Binding-site contacts:
Ligand atom CB contacts residue GLU193 of chain 1.A at 4.0 Å.
Ligand atom CD1 contacts residue GLU193 of chain 1.A at 3.7 Å.
Ligand atom OE2 contacts residue MET196 of chain 1.A at 3.8 Å.
Ligand atom CD1 contacts residue THR143 of chain 1.A at 3.7 Å.
Ligand atom OT2 contacts residue ARG96 of chain 1.A at 2.8 Å (salt-bridge).
Ligand atom N contacts residue PRO89 of chain 1.A at 2.8 Å (h-bond).
Ligand atom OT2 contacts residue SER142 of chain 1.A at 3.6 Å.
Ligand atom OT1 contacts residue ARG96 of chain 1.A at 3.0 Å (salt-bridge).
Ligand atom OE1 contacts residue GLU193 of chain 1.A at 4.2 Å.
Ligand atom CA contacts residue SER142 of chain 1.A at 3.5 Å.
Ligand atom CB contacts residue TYR61 of chain 1.A at 3.5 Å (hydrophobic).
Ligand atom CA contacts residue THR91 of chain 1.A at 3.6 Å.
Ligand atom CA contacts residue GLU193 of chain 1.A at 3.4 Å.
Ligand atom OT1 contacts residue SER142 of chain 1.A at 3.0 Å (h-bond).
Ligand atom CE2 contacts residue TYR61 of chain 1.A at 3.4 Å (hydrophobic).
Ligand atom NE1 contacts residue GLU193 of chain 1.A at 2.9 Å (salt-bridge).
Ligand atom N contacts residue TYR220 of chain 1.A at 3.7 Å.
Ligand atom N contacts residue GLU193 of chain 1.A at 2.7 Å (salt-bridge).
Ligand atom OT2 contacts residue TYR61 of chain 1.A at 3.7 Å.
Ligand atom CE2 contacts residue PRO89 of chain 1.A at 4.0 Å (hydrophobic).
Ligand atom CD2 contacts residue GLU193 of chain 1.A at 3.2 Å.
Ligand atom OT1 contacts residue GLY141 of chain 1.A at 3.3 Å.
Ligand atom CE2 contacts residue GLU193 of chain 1.A at 3.6 Å.
Ligand atom OT1 contacts residue TYR61 of chain 1.A at 3.5 Å.
Ligand atom C contacts residue TYR61 of chain 1.A at 3.7 Å (hydrophobic).
Ligand atom C contacts residue ARG96 of chain 1.A at 3.5 Å.
Ligand atom CG contacts residue GLU193 of chain 1.A at 3.5 Å.
Ligand atom N contacts residue THR91 of chain 1.A at 3.1 Å (h-bond).
Ligand atom OE2 contacts residue GLU193 of chain 1.A at 3.4 Å (salt-bridge).
Ligand atom OE1 contacts residue THR143 of chain 1.A at 2.7 Å (h-bond).
Ligand atom CE2 contacts residue MET196 of chain 1.A at 3.5 Å (hydrophobic).
Ligand atom C contacts residue SER142 of chain 1.A at 3.2 Å.
Ligand atom C contacts residue THR91 of chain 1.A at 3.8 Å.
Ligand atom OT2 contacts residue LEU90 of chain 1.A at 3.7 Å.
Ligand atom OT2 contacts residue PRO89 of chain 1.A at 3.9 Å.
Ligand atom CA contacts residue PRO89 of chain 1.A at 4.1 Å (hydrophobic).
Ligand atom CD2 contacts residue MET196 of chain 1.A at 4.0 Å (hydrophobic).
Ligand atom OT2 contacts residue THR91 of chain 1.A at 3.0 Å (h-bond).
Ligand atom CE2 contacts residue TYR220 of chain 1.A at 3.7 Å (hydrophobic).
Ligand atom NE1 contacts residue LEU192 of chain 1.A at 3.7 Å.

Sequence of chain 1.A:
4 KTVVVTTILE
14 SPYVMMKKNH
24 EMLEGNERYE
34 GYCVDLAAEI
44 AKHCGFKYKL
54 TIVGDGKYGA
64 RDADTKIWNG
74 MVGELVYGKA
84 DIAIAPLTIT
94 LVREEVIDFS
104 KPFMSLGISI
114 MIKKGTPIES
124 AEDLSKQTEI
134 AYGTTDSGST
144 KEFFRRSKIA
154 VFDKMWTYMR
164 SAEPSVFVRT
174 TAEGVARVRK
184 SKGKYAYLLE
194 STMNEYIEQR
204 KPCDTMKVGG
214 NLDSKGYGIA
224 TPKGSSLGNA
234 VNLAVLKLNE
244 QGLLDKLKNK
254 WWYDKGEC

This protein binds this small molecule.
Small molecule (SMILES): Cc1onc(O)c1C[C@H](N)C(=O)O